Binding-site contacts:
Ligand atom O7 contacts residue GLY150 of chain 57.A at 3.4 Å (h-bond).
Ligand atom O5 contacts residue THR156 of chain 57.A at 4.2 Å.
Ligand atom O5 contacts residue ASN154 of chain 57.A at 4.0 Å.
Ligand atom C3 contacts residue THR156 of chain 57.A at 4.0 Å.
Ligand atom C1 contacts residue THR156 of chain 57.A at 3.4 Å.
Ligand atom O7 contacts residue ASN154 of chain 57.A at 3.3 Å (h-bond).
Ligand atom C2 contacts residue THR156 of chain 57.A at 3.9 Å.
Ligand atom C2 contacts residue ASN154 of chain 57.A at 4.0 Å.
Ligand atom C1 contacts residue MET151 of chain 57.A at 4.4 Å (hydrophobic).
Ligand atom C8 contacts residue ASN154 of chain 57.A at 3.9 Å.
Ligand atom C7 contacts residue ASN154 of chain 57.A at 3.5 Å.
Ligand atom N2 contacts residue THR156 of chain 57.A at 3.8 Å.
Ligand atom C7 contacts residue GLY150 of chain 57.A at 4.3 Å.
Ligand atom C1 contacts residue ASN154 of chain 57.A at 3.0 Å.
Ligand atom C5 contacts residue THR156 of chain 57.A at 4.3 Å.
Ligand atom N2 contacts residue ASN154 of chain 57.A at 3.8 Å.

A protein and the small-molecule ligand that binds it are described below.
Small molecule (SMILES): CC(=O)N[C@H]1[C@H](O[C@H]2[C@H](O)[C@@H](NC(C)=O)CO[C@@H]2CO)O[C@H](CO)[C@@H](O)[C@@H]1O

Sequence of chain 57.A:
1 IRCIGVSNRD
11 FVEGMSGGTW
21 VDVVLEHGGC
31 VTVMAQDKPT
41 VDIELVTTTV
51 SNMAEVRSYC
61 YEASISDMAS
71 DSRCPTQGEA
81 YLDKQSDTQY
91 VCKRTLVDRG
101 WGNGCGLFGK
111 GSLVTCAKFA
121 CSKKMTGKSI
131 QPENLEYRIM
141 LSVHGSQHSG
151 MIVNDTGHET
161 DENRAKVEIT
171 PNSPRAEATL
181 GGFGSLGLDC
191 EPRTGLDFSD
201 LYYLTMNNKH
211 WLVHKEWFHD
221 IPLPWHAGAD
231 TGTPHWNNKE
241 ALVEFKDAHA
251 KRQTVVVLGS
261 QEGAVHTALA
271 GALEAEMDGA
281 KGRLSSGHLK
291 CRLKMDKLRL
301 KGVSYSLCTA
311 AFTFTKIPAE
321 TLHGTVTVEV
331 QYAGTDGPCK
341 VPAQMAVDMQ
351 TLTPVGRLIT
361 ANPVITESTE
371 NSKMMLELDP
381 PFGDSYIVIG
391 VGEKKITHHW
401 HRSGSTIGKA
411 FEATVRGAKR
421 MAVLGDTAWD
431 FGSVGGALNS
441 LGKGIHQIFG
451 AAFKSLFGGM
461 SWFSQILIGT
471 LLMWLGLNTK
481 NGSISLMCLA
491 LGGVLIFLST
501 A